Binding-site contacts:
Ligand atom C18 contacts residue SER1793 of chain 1.A at 3.3 Å.
Ligand atom C19 contacts residue VAL1790 of chain 1.A at 3.6 Å (hydrophobic).

The protein below binds the small molecule below.
Small molecule (SMILES): CC(C)CCC[C@@H](C)[C@H]1CC[C@H]2[C@@H]3CC=C4C[C@@H](O)CC[C@]4(C)[C@H]3CC[C@]12C

Sequence of chain 1.A:
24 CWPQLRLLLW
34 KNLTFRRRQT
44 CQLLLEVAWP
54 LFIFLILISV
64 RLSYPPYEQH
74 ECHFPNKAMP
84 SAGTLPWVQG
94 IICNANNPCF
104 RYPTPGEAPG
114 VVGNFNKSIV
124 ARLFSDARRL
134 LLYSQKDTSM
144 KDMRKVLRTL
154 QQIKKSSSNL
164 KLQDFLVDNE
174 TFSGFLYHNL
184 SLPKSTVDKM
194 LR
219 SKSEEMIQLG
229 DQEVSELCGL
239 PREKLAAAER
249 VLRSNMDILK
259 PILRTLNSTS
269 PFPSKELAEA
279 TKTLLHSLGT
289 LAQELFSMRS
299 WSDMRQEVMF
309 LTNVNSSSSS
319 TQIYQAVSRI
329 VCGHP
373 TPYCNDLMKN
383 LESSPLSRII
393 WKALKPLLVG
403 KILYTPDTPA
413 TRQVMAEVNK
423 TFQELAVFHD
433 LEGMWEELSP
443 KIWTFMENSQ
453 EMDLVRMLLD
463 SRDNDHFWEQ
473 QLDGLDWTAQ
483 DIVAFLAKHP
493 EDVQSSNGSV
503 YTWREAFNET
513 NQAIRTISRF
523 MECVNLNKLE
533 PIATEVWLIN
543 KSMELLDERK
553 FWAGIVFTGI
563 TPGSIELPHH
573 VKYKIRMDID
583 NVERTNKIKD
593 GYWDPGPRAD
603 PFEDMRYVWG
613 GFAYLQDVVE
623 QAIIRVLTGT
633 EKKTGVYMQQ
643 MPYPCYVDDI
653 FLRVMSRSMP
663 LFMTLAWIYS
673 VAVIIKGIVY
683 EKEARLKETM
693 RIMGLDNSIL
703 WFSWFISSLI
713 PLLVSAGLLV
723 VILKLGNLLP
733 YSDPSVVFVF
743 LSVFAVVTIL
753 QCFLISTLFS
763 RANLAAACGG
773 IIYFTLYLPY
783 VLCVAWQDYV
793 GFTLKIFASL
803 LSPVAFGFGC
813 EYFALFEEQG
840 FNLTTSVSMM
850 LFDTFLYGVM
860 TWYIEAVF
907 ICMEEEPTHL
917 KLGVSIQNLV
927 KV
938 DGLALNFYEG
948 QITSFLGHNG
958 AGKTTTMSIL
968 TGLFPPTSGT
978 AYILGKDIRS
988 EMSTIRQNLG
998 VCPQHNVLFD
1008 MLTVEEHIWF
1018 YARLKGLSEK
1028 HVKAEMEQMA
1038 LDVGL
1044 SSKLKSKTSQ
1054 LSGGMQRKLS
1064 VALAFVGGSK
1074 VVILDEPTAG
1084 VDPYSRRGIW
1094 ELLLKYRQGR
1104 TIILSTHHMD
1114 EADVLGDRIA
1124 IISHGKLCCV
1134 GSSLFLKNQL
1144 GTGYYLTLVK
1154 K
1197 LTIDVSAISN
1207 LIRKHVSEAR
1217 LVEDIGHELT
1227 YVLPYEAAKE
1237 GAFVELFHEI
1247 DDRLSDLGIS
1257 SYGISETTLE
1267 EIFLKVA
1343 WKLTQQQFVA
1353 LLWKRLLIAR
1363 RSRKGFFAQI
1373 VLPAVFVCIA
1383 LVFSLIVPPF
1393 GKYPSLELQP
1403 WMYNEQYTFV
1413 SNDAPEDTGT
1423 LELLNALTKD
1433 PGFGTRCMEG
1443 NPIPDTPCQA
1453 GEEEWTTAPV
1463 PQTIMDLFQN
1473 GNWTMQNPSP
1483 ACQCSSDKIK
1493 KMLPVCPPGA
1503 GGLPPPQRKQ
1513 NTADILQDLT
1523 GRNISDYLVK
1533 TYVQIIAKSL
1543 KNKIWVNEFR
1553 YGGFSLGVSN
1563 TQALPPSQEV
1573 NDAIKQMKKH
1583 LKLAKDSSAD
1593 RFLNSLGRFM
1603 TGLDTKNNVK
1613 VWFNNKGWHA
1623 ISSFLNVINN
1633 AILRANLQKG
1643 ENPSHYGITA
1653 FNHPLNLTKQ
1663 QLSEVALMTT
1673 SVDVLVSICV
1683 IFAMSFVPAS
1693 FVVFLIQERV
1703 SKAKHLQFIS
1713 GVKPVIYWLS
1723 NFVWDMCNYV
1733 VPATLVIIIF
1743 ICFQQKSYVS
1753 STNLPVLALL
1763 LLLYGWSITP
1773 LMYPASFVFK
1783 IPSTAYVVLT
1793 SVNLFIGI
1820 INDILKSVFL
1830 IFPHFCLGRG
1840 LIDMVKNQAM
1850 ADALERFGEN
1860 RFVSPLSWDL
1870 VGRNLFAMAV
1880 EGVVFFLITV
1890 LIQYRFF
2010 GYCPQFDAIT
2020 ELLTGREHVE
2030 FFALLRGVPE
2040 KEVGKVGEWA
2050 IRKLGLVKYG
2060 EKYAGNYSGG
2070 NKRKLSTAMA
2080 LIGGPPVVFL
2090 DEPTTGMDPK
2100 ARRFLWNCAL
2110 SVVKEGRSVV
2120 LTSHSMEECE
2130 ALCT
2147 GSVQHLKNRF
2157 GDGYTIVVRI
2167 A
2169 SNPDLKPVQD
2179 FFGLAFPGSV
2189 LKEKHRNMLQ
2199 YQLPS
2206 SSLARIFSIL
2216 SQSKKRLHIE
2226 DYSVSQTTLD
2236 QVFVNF